The protein below binds the small molecule below.
Small molecule (SMILES): Cn1c(=O)n(CCCO)c(=O)c2c1nc(Oc1cccc(Cl)c1)n2Cc1ccc(Cl)cc1

Binding-site contacts:
Ligand atom C27 contacts residue LEU572 of chain 1.C at 3.8 Å (hydrophobic).
Ligand atom O06 contacts residue ARG557 of chain 1.C at 3.7 Å.
Ligand atom C31 contacts residue LEU521 of chain 1.C at 3.7 Å (hydrophobic).
Ligand atom N10 contacts residue PHE576 of chain 1.C at 3.8 Å.
Ligand atom C23 contacts residue LEU572 of chain 1.C at 4.0 Å (hydrophobic).
Ligand atom O06 contacts residue TRP577 of chain 1.C at 3.5 Å (h-bond).
Ligand atom C29 contacts residue CYS525 of chain 1.C at 3.5 Å (hydrophobic).
Ligand atom O04 contacts residue GLN573 of chain 1.C at 3.8 Å.
Ligand atom C18 contacts residue THR603 of chain 1.B at 3.7 Å.
Ligand atom C16 contacts residue PHE576 of chain 1.C at 3.5 Å (hydrophobic).
Ligand atom C20 contacts residue PHE576 of chain 1.C at 4.0 Å (hydrophobic).
Ligand atom C15 contacts residue PHE576 of chain 1.C at 3.6 Å (hydrophobic).
Ligand atom C14 contacts residue TRP577 of chain 1.C at 3.9 Å (hydrophobic).
Ligand atom C21 contacts residue GLN573 of chain 1.C at 3.4 Å.
Ligand atom C18 contacts residue PHE599 of chain 1.B at 4.0 Å (hydrophobic).
Ligand atom O06 contacts residue GLN573 of chain 1.C at 2.3 Å (h-bond).
Ligand atom C11 contacts residue PHE576 of chain 1.C at 3.4 Å (hydrophobic).
Ligand atom C17 contacts residue PHE576 of chain 1.C at 3.8 Å (hydrophobic).
Ligand atom N09 contacts residue PHE576 of chain 1.C at 3.5 Å.
Ligand atom N08 contacts residue PHE576 of chain 1.C at 3.4 Å.
Ligand atom C15 contacts residue LEU572 of chain 1.C at 3.8 Å (hydrophobic).
Ligand atom O05 contacts residue PHE576 of chain 1.C at 3.9 Å.
Ligand atom O05 contacts residue THR607 of chain 1.B at 3.6 Å (h-bond).
Ligand atom C19 contacts residue LEU572 of chain 1.C at 4.0 Å (hydrophobic).
Ligand atom C21 contacts residue THR603 of chain 1.B at 3.9 Å.
Ligand atom C21 contacts residue PHE599 of chain 1.B at 3.8 Å (hydrophobic).
Ligand atom C31 contacts residue CYS525 of chain 1.C at 3.6 Å (hydrophobic).
Ligand atom C25 contacts residue LEU572 of chain 1.C at 3.8 Å (hydrophobic).
Ligand atom N07 contacts residue PHE576 of chain 1.C at 3.6 Å.
Ligand atom O04 contacts residue PHE576 of chain 1.C at 3.5 Å.
Ligand atom C12 contacts residue PHE576 of chain 1.C at 3.5 Å (hydrophobic).
Ligand atom C13 contacts residue PHE576 of chain 1.C at 3.3 Å (hydrophobic).
Ligand atom C21 contacts residue ALA602 of chain 1.B at 3.6 Å (hydrophobic).
Ligand atom C14 contacts residue PHE576 of chain 1.C at 3.8 Å (hydrophobic).
Ligand atom C20 contacts residue THR607 of chain 1.B at 3.8 Å.
Ligand atom O05 contacts residue GLY606 of chain 1.B at 3.4 Å.
Ligand atom CL1 contacts residue PHE569 of chain 1.C at 3.8 Å.
Ligand atom C26 contacts residue PHE569 of chain 1.C at 3.5 Å (hydrophobic).
Ligand atom O05 contacts residue THR603 of chain 1.B at 3.1 Å (h-bond).
Ligand atom C29 contacts residue LEU521 of chain 1.C at 3.9 Å (hydrophobic).

Sequence of chain 1.B:
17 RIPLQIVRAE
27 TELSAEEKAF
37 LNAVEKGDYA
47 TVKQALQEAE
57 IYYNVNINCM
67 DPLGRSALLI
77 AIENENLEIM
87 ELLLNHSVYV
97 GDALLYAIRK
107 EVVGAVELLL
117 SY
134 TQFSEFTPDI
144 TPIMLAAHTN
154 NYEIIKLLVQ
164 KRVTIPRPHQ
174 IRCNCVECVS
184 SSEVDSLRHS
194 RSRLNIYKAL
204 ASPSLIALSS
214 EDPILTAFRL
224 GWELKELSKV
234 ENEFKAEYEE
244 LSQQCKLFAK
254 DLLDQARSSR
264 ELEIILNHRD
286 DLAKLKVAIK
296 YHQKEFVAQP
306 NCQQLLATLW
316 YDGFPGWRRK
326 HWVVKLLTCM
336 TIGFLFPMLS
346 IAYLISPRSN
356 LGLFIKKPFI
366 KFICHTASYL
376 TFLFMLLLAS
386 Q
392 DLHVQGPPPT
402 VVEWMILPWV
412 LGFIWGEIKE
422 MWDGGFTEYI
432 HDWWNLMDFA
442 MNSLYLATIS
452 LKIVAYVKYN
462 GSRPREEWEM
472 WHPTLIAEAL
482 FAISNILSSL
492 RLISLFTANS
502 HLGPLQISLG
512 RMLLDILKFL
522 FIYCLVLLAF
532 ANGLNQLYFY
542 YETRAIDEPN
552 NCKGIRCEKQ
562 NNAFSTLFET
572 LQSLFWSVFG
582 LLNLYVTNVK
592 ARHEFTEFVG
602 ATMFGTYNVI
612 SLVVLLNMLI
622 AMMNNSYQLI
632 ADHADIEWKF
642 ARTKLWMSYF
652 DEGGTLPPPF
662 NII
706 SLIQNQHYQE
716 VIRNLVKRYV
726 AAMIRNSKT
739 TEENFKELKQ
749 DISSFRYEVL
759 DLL

Sequence of chain 1.C:
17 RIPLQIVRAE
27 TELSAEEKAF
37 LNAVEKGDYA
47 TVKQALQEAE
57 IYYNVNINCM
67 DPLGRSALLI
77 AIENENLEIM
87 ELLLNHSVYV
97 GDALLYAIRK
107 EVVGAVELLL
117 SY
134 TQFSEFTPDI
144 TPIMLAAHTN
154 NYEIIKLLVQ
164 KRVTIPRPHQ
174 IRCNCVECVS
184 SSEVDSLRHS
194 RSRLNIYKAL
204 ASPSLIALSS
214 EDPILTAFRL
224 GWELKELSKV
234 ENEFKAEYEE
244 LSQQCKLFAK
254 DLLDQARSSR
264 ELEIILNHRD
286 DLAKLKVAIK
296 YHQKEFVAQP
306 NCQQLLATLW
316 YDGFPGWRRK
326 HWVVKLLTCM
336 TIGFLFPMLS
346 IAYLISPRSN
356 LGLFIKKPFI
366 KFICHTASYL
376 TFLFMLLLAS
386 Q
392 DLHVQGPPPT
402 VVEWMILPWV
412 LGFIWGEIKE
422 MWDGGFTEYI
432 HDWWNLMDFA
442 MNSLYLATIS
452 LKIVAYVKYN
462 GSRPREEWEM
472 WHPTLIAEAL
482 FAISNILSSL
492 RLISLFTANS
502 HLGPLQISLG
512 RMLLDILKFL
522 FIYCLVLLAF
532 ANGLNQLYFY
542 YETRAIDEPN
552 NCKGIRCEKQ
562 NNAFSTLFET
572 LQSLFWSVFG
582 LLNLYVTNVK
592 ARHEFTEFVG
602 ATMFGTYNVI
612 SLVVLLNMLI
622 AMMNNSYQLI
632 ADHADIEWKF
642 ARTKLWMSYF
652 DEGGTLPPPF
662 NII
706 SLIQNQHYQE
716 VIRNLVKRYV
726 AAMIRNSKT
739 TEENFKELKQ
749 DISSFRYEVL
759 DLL